The protein below binds the small molecule below.
Small molecule (SMILES): CC(=O)N[C@@H]1[C@@H](O)[C@H](O[C@@H]2O[C@H](CO)[C@@H](O[C@@H]3O[C@H](CO)[C@@H](O[C@@H]4O[C@H](CO)[C@@H](O)[C@H](O)[C@H]4NC(C)=O)[C@H](O)[C@H]3NC(C)=O)[C@H](O)[C@H]2NC(C)=O)[C@@H](CO)O[C@H]1O

Sequence of chain 1.A:
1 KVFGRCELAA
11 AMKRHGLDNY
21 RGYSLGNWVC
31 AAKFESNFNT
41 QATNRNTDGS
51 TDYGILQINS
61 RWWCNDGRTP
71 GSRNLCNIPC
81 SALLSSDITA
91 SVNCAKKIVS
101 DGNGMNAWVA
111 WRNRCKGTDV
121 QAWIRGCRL

Binding-site contacts:
Ligand atom C7 contacts residue ASP101 of chain 1.A at 3.8 Å.
Ligand atom O1 contacts residue ASN46 of chain 1.A at 3.9 Å.
Ligand atom O3 contacts residue GLN57 of chain 1.A at 2.6 Å (h-bond).
Ligand atom O3 contacts residue ALA107 of chain 1.A at 3.0 Å.
Ligand atom O6 contacts residue SER50 of chain 1.A at 3.0 Å (h-bond).
Ligand atom C7 contacts residue ASN103 of chain 1.A at 3.2 Å.
Ligand atom C5 contacts residue ASP52 of chain 1.A at 3.8 Å.
Ligand atom O6 contacts residue ASN59 of chain 1.A at 2.9 Å.
Ligand atom O5 contacts residue ASP52 of chain 1.A at 3.2 Å (salt-bridge).
Ligand atom C8 contacts residue GLN57 of chain 1.A at 3.7 Å.
Ligand atom C8 contacts residue GLU35 of chain 1.A at 3.4 Å.
Ligand atom O5 contacts residue ASN59 of chain 1.A at 3.5 Å (h-bond).
Ligand atom O7 contacts residue ASN103 of chain 1.A at 3.9 Å.
Ligand atom C6 contacts residue ASN59 of chain 1.A at 3.0 Å.
Ligand atom O3 contacts residue ASN103 of chain 1.A at 2.9 Å (h-bond).
Ligand atom O4 contacts residue GLN57 of chain 1.A at 3.8 Å.
Ligand atom C8 contacts residue TRP108 of chain 1.A at 3.4 Å (hydrophobic).
Ligand atom O6 contacts residue ASP52 of chain 1.A at 2.6 Å (salt-bridge).
Ligand atom C6 contacts residue ASP52 of chain 1.A at 3.4 Å.
Ligand atom O7 contacts residue ASP101 of chain 1.A at 2.7 Å (salt-bridge).
Ligand atom C7 contacts residue GLN57 of chain 1.A at 3.8 Å.
Ligand atom O5 contacts residue ASN46 of chain 1.A at 3.5 Å (h-bond).
Ligand atom C1 contacts residue ALA107 of chain 1.A at 3.3 Å (hydrophobic).
Ligand atom O7 contacts residue GLN57 of chain 1.A at 3.9 Å.
Ligand atom C6 contacts residue SER50 of chain 1.A at 3.9 Å.
Ligand atom O6 contacts residue ASN46 of chain 1.A at 2.7 Å (h-bond).
Ligand atom C3 contacts residue GLN57 of chain 1.A at 3.5 Å.
Ligand atom O4 contacts residue ALA107 of chain 1.A at 4.0 Å.
Ligand atom C7 contacts residue ALA107 of chain 1.A at 3.7 Å (hydrophobic).
Ligand atom C3 contacts residue ALA107 of chain 1.A at 3.2 Å (hydrophobic).
Ligand atom O3 contacts residue ASP101 of chain 1.A at 3.8 Å.
Ligand atom N2 contacts residue TRP108 of chain 1.A at 3.8 Å.
Ligand atom C8 contacts residue ALA107 of chain 1.A at 3.7 Å (hydrophobic).
Ligand atom N2 contacts residue ASN103 of chain 1.A at 2.9 Å.
Ligand atom C4 contacts residue GLN57 of chain 1.A at 3.3 Å.
Ligand atom C3 contacts residue VAL109 of chain 1.A at 3.8 Å (hydrophobic).
Ligand atom C2 contacts residue ALA107 of chain 1.A at 3.1 Å (hydrophobic).
Ligand atom C8 contacts residue ASN103 of chain 1.A at 3.0 Å.
Ligand atom N2 contacts residue ALA107 of chain 1.A at 2.6 Å (h-bond).
Ligand atom O6 contacts residue TRP63 of chain 1.A at 3.4 Å (h-bond).